Sequence of chain 1.B:
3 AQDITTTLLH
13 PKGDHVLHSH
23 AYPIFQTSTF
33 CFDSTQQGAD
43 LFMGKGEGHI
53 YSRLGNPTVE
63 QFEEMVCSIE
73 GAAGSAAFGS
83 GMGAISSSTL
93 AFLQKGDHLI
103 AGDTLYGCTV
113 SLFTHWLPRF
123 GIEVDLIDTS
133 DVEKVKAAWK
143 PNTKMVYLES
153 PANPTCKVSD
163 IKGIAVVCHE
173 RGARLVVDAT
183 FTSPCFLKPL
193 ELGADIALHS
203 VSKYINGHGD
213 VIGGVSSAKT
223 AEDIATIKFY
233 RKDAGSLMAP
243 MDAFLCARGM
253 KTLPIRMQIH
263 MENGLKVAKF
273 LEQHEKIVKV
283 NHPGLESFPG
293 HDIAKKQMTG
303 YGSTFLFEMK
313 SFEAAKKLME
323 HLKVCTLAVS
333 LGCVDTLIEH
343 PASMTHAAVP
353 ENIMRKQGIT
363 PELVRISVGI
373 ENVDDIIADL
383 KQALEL

A protein and the small-molecule ligand that binds it are described below.
Small molecule (SMILES): CSCC[C@H](N)C(=O)O

Binding-site contacts:
Ligand atom O contacts residue ARG367 of chain 1.C at 3.0 Å (salt-bridge).
Ligand atom O contacts residue ASN155 of chain 1.C at 3.1 Å (h-bond).
Ligand atom CG contacts residue VAL331 of chain 1.C at 4.3 Å (hydrophobic).
Ligand atom CG contacts residue TYR108 of chain 1.C at 2.8 Å (hydrophobic).
Ligand atom CB contacts residue TYR53 of chain 1.B at 3.8 Å (hydrophobic).
Ligand atom C contacts residue ASN155 of chain 1.C at 4.2 Å.
Ligand atom CA contacts residue LLP205 of chain 1.C at 3.2 Å.
Ligand atom N contacts residue LLP205 of chain 1.C at 2.2 Å.
Ligand atom SD contacts residue VAL331 of chain 1.C at 3.9 Å.
Ligand atom C contacts residue LLP205 of chain 1.C at 4.2 Å.
Ligand atom O contacts residue THR347 of chain 1.C at 3.5 Å.
Ligand atom CE contacts residue LEU56 of chain 1.B at 4.0 Å (hydrophobic).
Ligand atom O contacts residue LLP205 of chain 1.C at 4.2 Å.
Ligand atom C contacts residue TYR108 of chain 1.C at 3.8 Å (hydrophobic).
Ligand atom CB contacts residue TYR108 of chain 1.C at 3.8 Å (hydrophobic).
Ligand atom O contacts residue TYR108 of chain 1.C at 3.5 Å.
Ligand atom SD contacts residue PHE44 of chain 1.B at 4.0 Å.
Ligand atom OXT contacts residue SER332 of chain 1.C at 2.8 Å (h-bond).
Ligand atom CG contacts residue ARG55 of chain 1.B at 4.1 Å.
Ligand atom C contacts residue LEU333 of chain 1.C at 4.0 Å (hydrophobic).
Ligand atom C contacts residue ARG367 of chain 1.C at 3.7 Å.
Ligand atom O contacts residue LEU333 of chain 1.C at 3.9 Å.
Ligand atom CG contacts residue TYR53 of chain 1.B at 3.8 Å (hydrophobic).
Ligand atom CB contacts residue SER332 of chain 1.C at 3.7 Å.
Ligand atom CB contacts residue LLP205 of chain 1.C at 4.2 Å.
Ligand atom CE contacts residue CYS110 of chain 1.C at 4.4 Å (hydrophobic).
Ligand atom N contacts residue TYR108 of chain 1.C at 2.4 Å.
Ligand atom C contacts residue THR347 of chain 1.C at 3.5 Å.
Ligand atom OXT contacts residue THR347 of chain 1.C at 3.2 Å.
Ligand atom OXT contacts residue ARG367 of chain 1.C at 2.9 Å (salt-bridge).
Ligand atom OXT contacts residue LEU333 of chain 1.C at 4.1 Å.
Ligand atom CA contacts residue TYR108 of chain 1.C at 3.5 Å (hydrophobic).
Ligand atom CE contacts residue TYR108 of chain 1.C at 3.5 Å (hydrophobic).
Ligand atom CE contacts residue PHE44 of chain 1.B at 3.9 Å (hydrophobic).
Ligand atom CA contacts residue SER332 of chain 1.C at 3.9 Å.
Ligand atom C contacts residue SER332 of chain 1.C at 3.7 Å.
Ligand atom OXT contacts residue VAL331 of chain 1.C at 3.9 Å.
Ligand atom SD contacts residue THR347 of chain 1.C at 4.1 Å.
Ligand atom SD contacts residue TYR108 of chain 1.C at 3.7 Å.
Ligand atom CB contacts residue VAL331 of chain 1.C at 4.1 Å (hydrophobic).

Sequence of chain 1.C:
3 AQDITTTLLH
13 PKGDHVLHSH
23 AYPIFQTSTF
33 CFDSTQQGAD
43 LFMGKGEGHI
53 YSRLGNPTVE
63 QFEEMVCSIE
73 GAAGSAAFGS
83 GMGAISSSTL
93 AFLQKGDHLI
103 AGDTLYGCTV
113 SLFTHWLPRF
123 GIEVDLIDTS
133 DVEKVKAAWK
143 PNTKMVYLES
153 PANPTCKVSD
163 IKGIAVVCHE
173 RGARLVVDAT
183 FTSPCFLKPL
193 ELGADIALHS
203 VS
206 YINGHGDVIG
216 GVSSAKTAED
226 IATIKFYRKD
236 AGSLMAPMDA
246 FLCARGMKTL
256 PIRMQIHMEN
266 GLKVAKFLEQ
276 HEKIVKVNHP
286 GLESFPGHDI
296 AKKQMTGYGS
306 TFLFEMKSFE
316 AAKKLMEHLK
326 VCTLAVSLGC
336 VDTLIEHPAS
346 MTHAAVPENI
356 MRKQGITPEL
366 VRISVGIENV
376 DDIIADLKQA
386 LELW